Binding-site contacts:
Ligand atom C1 contacts residue ILE185 of chain 1.A at 4.0 Å (hydrophobic).
Ligand atom O contacts residue LYS67 of chain 1.A at 2.6 Å (salt-bridge).
Ligand atom C1 contacts residue VAL52 of chain 1.A at 3.9 Å (hydrophobic).
Ligand atom C5 contacts residue VAL52 of chain 1.A at 4.3 Å (hydrophobic).
Ligand atom C7 contacts residue ASP186 of chain 1.A at 3.4 Å.
Ligand atom C2 contacts residue GOL1 of chain 1.D at 4.2 Å.
Ligand atom C11 contacts residue GOL1 of chain 1.D at 3.6 Å.
Ligand atom N contacts residue VAL52 of chain 1.A at 4.2 Å.
Ligand atom C contacts residue PHE49 of chain 1.A at 3.6 Å (hydrophobic).
Ligand atom C7 contacts residue LYS67 of chain 1.A at 3.7 Å.
Ligand atom S contacts residue LEU120 of chain 1.A at 3.9 Å.
Ligand atom S contacts residue ILE185 of chain 1.A at 3.9 Å.
Ligand atom C7 contacts residue LEU120 of chain 1.A at 3.7 Å (hydrophobic).
Ligand atom O1 contacts residue LEU120 of chain 1.A at 3.3 Å.
Ligand atom C9 contacts residue VAL126 of chain 1.A at 3.8 Å (hydrophobic).
Ligand atom C5 contacts residue ILE185 of chain 1.A at 3.9 Å (hydrophobic).
Ligand atom C11 contacts residue VAL52 of chain 1.A at 4.1 Å (hydrophobic).
Ligand atom O contacts residue GLU89 of chain 1.A at 4.2 Å.
Ligand atom C6 contacts residue LEU120 of chain 1.A at 4.1 Å (hydrophobic).
Ligand atom O1 contacts residue ILE104 of chain 1.A at 4.2 Å.
Ligand atom C7 contacts residue ILE185 of chain 1.A at 4.2 Å (hydrophobic).
Ligand atom N1 contacts residue LEU174 of chain 1.A at 4.1 Å.
Ligand atom C6 contacts residue ILE185 of chain 1.A at 3.9 Å (hydrophobic).
Ligand atom C contacts residue GOL1 of chain 1.D at 3.9 Å.
Ligand atom C4 contacts residue LEU44 of chain 1.A at 4.0 Å (hydrophobic).
Ligand atom N contacts residue LEU44 of chain 1.A at 4.1 Å.
Ligand atom C2 contacts residue VAL52 of chain 1.A at 4.0 Å (hydrophobic).
Ligand atom C9 contacts residue LEU174 of chain 1.A at 3.7 Å (hydrophobic).
Ligand atom C2 contacts residue ILE185 of chain 1.A at 4.0 Å (hydrophobic).
Ligand atom O contacts residue ASP186 of chain 1.A at 3.2 Å.
Ligand atom C3 contacts residue VAL52 of chain 1.A at 4.0 Å (hydrophobic).
Ligand atom C3 contacts residue GOL1 of chain 1.D at 3.8 Å.
Ligand atom N contacts residue GOL1 of chain 1.D at 3.8 Å.
Ligand atom C8 contacts residue LEU44 of chain 1.A at 3.6 Å (hydrophobic).
Ligand atom C contacts residue VAL52 of chain 1.A at 3.8 Å (hydrophobic).
Ligand atom C11 contacts residue PHE49 of chain 1.A at 3.9 Å (hydrophobic).
Ligand atom C10 contacts residue LEU44 of chain 1.A at 3.6 Å (hydrophobic).
Ligand atom O1 contacts residue ASP186 of chain 1.A at 3.0 Å (salt-bridge).
Ligand atom C10 contacts residue ARG122 of chain 1.A at 3.7 Å.
Ligand atom O1 contacts residue ILE185 of chain 1.A at 3.7 Å.

Sequence of chain 1.A:
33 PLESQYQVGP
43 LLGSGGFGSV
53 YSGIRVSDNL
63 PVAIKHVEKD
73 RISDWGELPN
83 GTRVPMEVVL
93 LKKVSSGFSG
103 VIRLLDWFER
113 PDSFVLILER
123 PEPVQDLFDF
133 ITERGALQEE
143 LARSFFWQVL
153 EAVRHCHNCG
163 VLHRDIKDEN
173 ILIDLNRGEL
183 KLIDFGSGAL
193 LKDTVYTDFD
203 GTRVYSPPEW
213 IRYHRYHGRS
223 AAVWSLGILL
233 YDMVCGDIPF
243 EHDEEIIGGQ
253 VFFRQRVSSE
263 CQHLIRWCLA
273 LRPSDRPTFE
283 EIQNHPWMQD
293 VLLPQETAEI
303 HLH

This protein binds this small molecule.
Small molecule (SMILES): Cc1nc(C2CC2)nc2sc(C(=O)O)c(C)c12